A protein and the small-molecule ligand that binds it are described below.
Small molecule (SMILES): Nc1ncnc2c1ncn2[C@H]1C[C@H](O)[C@@H](COP(=O)(O)O)O1

Binding-site contacts:
Ligand atom O1P contacts residue HIS416 of chain 1.A at 3.6 Å (h-bond).
Ligand atom C3' contacts residue HIS416 of chain 1.A at 3.4 Å.
Ligand atom O1P contacts residue FE1 of chain 1.D at 2.1 Å.
Ligand atom O1P contacts residue HIS418 of chain 1.A at 3.4 Å (h-bond).
Ligand atom O3' contacts residue ILE448 of chain 1.A at 3.6 Å.
Ligand atom C2' contacts residue GLU358 of chain 1.A at 3.3 Å.
Ligand atom O2P contacts residue ASN306 of chain 1.A at 3.2 Å (h-bond).
Ligand atom C5' contacts residue HIS416 of chain 1.A at 3.0 Å.
Ligand atom P contacts residue FE1 of chain 1.D at 3.4 Å.
Ligand atom O2P contacts residue HIS416 of chain 1.A at 3.8 Å.
Ligand atom N3 contacts residue GLU358 of chain 1.A at 3.8 Å.
Ligand atom C1' contacts residue ILE448 of chain 1.A at 3.8 Å (hydrophobic).
Ligand atom C1' contacts residue GLU358 of chain 1.A at 3.8 Å.
Ligand atom O3P contacts residue FE1 of chain 1.D at 3.7 Å.
Ligand atom O1P contacts residue HIS218 of chain 1.A at 3.7 Å.
Ligand atom O5' contacts residue HIS416 of chain 1.A at 3.1 Å (h-bond).
Ligand atom C4' contacts residue ILE448 of chain 1.A at 3.9 Å (hydrophobic).
Ligand atom C2 contacts residue VAL446 of chain 1.A at 3.7 Å (hydrophobic).
Ligand atom O4' contacts residue ILE448 of chain 1.A at 3.6 Å.
Ligand atom N3 contacts residue VAL446 of chain 1.A at 3.9 Å.
Ligand atom C2' contacts residue HIS416 of chain 1.A at 3.8 Å.
Ligand atom O2P contacts residue HIS307 of chain 1.A at 3.1 Å (h-bond).
Ligand atom C5' contacts residue HIS418 of chain 1.A at 3.8 Å.
Ligand atom P contacts residue HIS307 of chain 1.A at 3.5 Å.
Ligand atom C4' contacts residue HIS416 of chain 1.A at 3.7 Å.
Ligand atom O1P contacts residue ASP260 of chain 1.A at 2.7 Å (salt-bridge).
Ligand atom C3' contacts residue VAL417 of chain 1.A at 3.5 Å (hydrophobic).
Ligand atom N3 contacts residue ILE448 of chain 1.A at 3.6 Å.
Ligand atom P contacts residue ZN1 of chain 1.E at 3.5 Å.
Ligand atom N6 contacts residue PHE442 of chain 1.A at 3.7 Å.
Ligand atom N1 contacts residue LYS392 of chain 1.A at 3.9 Å.
Ligand atom O3P contacts residue HIS307 of chain 1.A at 3.2 Å (h-bond).
Ligand atom O1P contacts residue ASP216 of chain 1.A at 3.5 Å (salt-bridge).
Ligand atom N1 contacts residue VAL446 of chain 1.A at 3.8 Å.
Ligand atom N9 contacts residue GLU358 of chain 1.A at 3.6 Å (salt-bridge).
Ligand atom O1P contacts residue ZN1 of chain 1.E at 2.5 Å.
Ligand atom C4 contacts residue GLU358 of chain 1.A at 3.6 Å.
Ligand atom O2P contacts residue ZN1 of chain 1.E at 3.6 Å.
Ligand atom O3' contacts residue VAL417 of chain 1.A at 3.3 Å (h-bond).
Ligand atom O1P contacts residue HIS307 of chain 1.A at 3.8 Å.

Sequence of chain 1.A:
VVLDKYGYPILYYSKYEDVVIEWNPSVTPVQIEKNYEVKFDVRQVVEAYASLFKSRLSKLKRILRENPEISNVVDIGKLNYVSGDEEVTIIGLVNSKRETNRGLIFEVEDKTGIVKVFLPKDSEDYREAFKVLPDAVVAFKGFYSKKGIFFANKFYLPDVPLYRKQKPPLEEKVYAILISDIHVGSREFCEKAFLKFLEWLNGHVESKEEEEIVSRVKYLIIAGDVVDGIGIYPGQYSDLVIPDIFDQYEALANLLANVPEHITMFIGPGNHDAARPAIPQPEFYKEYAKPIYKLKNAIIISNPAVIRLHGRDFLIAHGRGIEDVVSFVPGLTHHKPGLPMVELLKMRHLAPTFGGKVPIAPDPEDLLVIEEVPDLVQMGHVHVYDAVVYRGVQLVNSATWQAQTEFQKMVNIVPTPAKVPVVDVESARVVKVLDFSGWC